Binding-site contacts:
Ligand atom N contacts residue VAL121 of chain 1.G at 3.5 Å.
Ligand atom O12 contacts residue LEU124 of chain 1.G at 3.5 Å (h-bond).
Ligand atom O4 contacts residue ARG56 of chain 1.E at 3.4 Å (salt-bridge).
Ligand atom C3 contacts residue CYS100 of chain 1.F at 3.5 Å (hydrophobic).
Ligand atom O11 contacts residue GLY123 of chain 1.G at 3.5 Å.
Ligand atom O5 contacts residue HIS103 of chain 1.F at 2.6 Å (h-bond).
Ligand atom C4 contacts residue CYS100 of chain 1.F at 3.6 Å (hydrophobic).
Ligand atom N contacts residue GLU142 of chain 1.F at 3.1 Å (salt-bridge).
Ligand atom O2 contacts residue ARG56 of chain 1.E at 3.0 Å (salt-bridge).
Ligand atom O13 contacts residue HIS169 of chain 1.F at 3.4 Å.
Ligand atom O9 contacts residue ARG175 of chain 1.F at 2.9 Å (salt-bridge).
Ligand atom P2 contacts residue ARG129 of chain 1.G at 3.6 Å.
Ligand atom O3 contacts residue ASN77 of chain 1.G at 2.9 Å (h-bond).
Ligand atom O12 contacts residue SER125 of chain 1.G at 2.9 Å (h-bond).
Ligand atom O10 contacts residue SER125 of chain 1.G at 2.4 Å (h-bond).
Ligand atom P2 contacts residue SER125 of chain 1.G at 3.5 Å.
Ligand atom O5 contacts residue ARG175 of chain 1.F at 3.1 Å (salt-bridge).
Ligand atom O8 contacts residue ARG129 of chain 1.G at 2.8 Å (salt-bridge).
Ligand atom O9 contacts residue SER125 of chain 1.G at 3.5 Å (h-bond).
Ligand atom O9 contacts residue HIS103 of chain 1.F at 3.7 Å.
Ligand atom N3 contacts residue LEU124 of chain 1.G at 3.4 Å.
Ligand atom N3 contacts residue GLU142 of chain 1.F at 3.1 Å (salt-bridge).
Ligand atom P2 contacts residue ARG175 of chain 1.F at 3.6 Å.
Ligand atom C contacts residue LEU124 of chain 1.G at 3.4 Å (hydrophobic).
Ligand atom N contacts residue LEU122 of chain 1.G at 2.9 Å (h-bond).
Ligand atom O11 contacts residue SER125 of chain 1.G at 2.7 Å (h-bond).
Ligand atom O3 contacts residue LYS126 of chain 1.G at 2.8 Å (salt-bridge).
Ligand atom N1 contacts residue GLY123 of chain 1.G at 3.6 Å.
Ligand atom N2 contacts residue HIS102 of chain 1.F at 3.6 Å.
Ligand atom C8 contacts residue SER125 of chain 1.G at 3.3 Å.
Ligand atom N1 contacts residue LEU124 of chain 1.G at 3.3 Å (h-bond).
Ligand atom O10 contacts residue ARG129 of chain 1.G at 2.9 Å (salt-bridge).
Ligand atom O13 contacts residue VAL140 of chain 1.F at 3.2 Å.
Ligand atom C4 contacts residue HIS102 of chain 1.F at 3.5 Å.
Ligand atom C10 contacts residue LEU124 of chain 1.G at 3.4 Å (hydrophobic).
Ligand atom O8 contacts residue ARG175 of chain 1.F at 2.8 Å (salt-bridge).
Ligand atom O11 contacts residue LYS126 of chain 1.G at 3.2 Å.
Ligand atom O13 contacts residue GLN141 of chain 1.F at 2.8 Å (h-bond).
Ligand atom O13 contacts residue LEU124 of chain 1.G at 3.5 Å.
Ligand atom O contacts residue PHE81 of chain 1.G at 3.6 Å.

The small molecule below binds the protein below.
Small molecule (SMILES): Nc1nc2c(ccn2[C@@H]2O[C@H](COP(=O)(O)OP(=O)(O)OP(=O)(O)O)[C@@H](O)[C@H]2O)c(=O)[nH]1

Sequence of chain 1.F:
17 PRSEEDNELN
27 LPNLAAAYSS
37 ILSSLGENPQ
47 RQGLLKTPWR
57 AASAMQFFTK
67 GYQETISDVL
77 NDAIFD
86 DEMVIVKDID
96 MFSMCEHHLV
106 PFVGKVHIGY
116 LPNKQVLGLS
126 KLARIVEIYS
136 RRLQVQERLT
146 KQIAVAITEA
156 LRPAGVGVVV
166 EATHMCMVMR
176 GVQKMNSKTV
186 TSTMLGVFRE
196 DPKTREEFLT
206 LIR

Sequence of chain 1.G:
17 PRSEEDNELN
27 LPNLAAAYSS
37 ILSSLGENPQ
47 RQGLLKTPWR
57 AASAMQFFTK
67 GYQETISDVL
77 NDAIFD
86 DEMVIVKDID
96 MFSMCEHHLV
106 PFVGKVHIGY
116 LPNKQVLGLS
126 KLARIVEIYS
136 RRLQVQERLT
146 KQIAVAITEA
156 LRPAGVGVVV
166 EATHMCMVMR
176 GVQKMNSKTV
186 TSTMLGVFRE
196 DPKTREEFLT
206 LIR

Sequence of chain 1.E:
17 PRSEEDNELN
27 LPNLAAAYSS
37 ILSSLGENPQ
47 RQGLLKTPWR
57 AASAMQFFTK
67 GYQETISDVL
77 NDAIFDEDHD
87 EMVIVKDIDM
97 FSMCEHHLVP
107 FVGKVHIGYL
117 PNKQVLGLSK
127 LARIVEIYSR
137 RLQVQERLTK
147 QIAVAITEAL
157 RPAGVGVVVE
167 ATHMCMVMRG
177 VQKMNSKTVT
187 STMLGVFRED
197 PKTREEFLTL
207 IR